This small molecule binds to this protein.
Small molecule (SMILES): CC(=O)N[C@@H]1[C@@H](O)[C@H](O)[C@@H](CO)O[C@H]1O

Sequence of chain 2.B:
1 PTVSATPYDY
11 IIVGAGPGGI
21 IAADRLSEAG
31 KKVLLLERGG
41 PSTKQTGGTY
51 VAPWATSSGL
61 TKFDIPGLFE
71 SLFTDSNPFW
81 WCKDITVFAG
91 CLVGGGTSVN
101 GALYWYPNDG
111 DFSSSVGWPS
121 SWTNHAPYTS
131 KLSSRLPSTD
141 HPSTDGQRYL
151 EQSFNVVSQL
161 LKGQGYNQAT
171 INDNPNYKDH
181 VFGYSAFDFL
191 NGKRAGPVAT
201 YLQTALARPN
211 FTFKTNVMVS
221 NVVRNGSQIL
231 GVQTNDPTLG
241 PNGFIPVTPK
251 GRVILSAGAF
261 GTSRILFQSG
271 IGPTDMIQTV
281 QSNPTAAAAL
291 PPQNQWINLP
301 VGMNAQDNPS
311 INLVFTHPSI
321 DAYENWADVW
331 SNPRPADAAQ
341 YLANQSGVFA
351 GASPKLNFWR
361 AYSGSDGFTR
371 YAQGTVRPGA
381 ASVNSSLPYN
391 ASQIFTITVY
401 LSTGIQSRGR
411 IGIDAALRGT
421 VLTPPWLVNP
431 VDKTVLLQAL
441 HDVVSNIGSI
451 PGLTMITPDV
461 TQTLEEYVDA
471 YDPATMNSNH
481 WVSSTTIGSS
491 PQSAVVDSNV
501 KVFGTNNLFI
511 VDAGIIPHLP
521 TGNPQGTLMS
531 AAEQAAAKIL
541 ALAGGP

Binding-site contacts:
Ligand atom C6 contacts residue GLN393 of chain 2.B at 3.8 Å.
Ligand atom O5 contacts residue SER392 of chain 2.B at 4.3 Å.
Ligand atom C1 contacts residue SER392 of chain 2.B at 4.2 Å.
Ligand atom C1 contacts residue ASN390 of chain 2.B at 1.4 Å.
Ligand atom C6 contacts residue PRO318 of chain 2.B at 3.8 Å (hydrophobic).
Ligand atom O5 contacts residue GLN393 of chain 2.B at 2.9 Å (h-bond).
Ligand atom C2 contacts residue GLN393 of chain 2.B at 4.5 Å.
Ligand atom C3 contacts residue ASN390 of chain 2.B at 3.7 Å.
Ligand atom O5 contacts residue ASN390 of chain 2.B at 2.3 Å (h-bond).
Ligand atom C2 contacts residue ASN390 of chain 2.B at 2.4 Å.
Ligand atom C8 contacts residue ASN390 of chain 2.B at 4.2 Å.
Ligand atom N2 contacts residue ASN390 of chain 2.B at 2.8 Å (h-bond).
Ligand atom O6 contacts residue GLN393 of chain 2.B at 2.7 Å (h-bond).
Ligand atom C4 contacts residue ASN390 of chain 2.B at 4.2 Å.
Ligand atom C5 contacts residue GLN393 of chain 2.B at 3.8 Å.
Ligand atom C5 contacts residue SER392 of chain 2.B at 4.4 Å.
Ligand atom C1 contacts residue GLN393 of chain 2.B at 3.8 Å.
Ligand atom C7 contacts residue ASN390 of chain 2.B at 3.4 Å.
Ligand atom O7 contacts residue ASN390 of chain 2.B at 3.9 Å.
Ligand atom O6 contacts residue PRO318 of chain 2.B at 2.9 Å (h-bond).
Ligand atom C5 contacts residue ASN390 of chain 2.B at 3.6 Å.